Binding-site contacts:
Ligand atom CBE contacts residue ILE95 of chain 1.B at 3.4 Å (hydrophobic).
Ligand atom NBA contacts residue CYS98 of chain 1.B at 3.0 Å (h-bond).
Ligand atom NAX contacts residue ALA48 of chain 1.B at 3.3 Å.
Ligand atom CBO contacts residue PHE161 of chain 1.B at 3.6 Å (hydrophobic).
Ligand atom OAC contacts residue ALA159 of chain 1.B at 3.3 Å.
Ligand atom CBG contacts residue GLU66 of chain 1.B at 3.4 Å.
Ligand atom CAQ contacts residue GLY101 of chain 1.B at 3.7 Å.
Ligand atom CAU contacts residue ASP160 of chain 1.B at 3.4 Å.
Ligand atom CBD contacts residue ASP160 of chain 1.B at 3.1 Å.
Ligand atom OAC contacts residue VAL79 of chain 1.B at 3.5 Å.
Ligand atom CAM contacts residue ILE95 of chain 1.B at 3.5 Å (hydrophobic).
Ligand atom CBI contacts residue LEU70 of chain 1.B at 3.6 Å (hydrophobic).
Ligand atom CBN contacts residue PHE161 of chain 1.B at 3.3 Å (hydrophobic).
Ligand atom CBF contacts residue CYS98 of chain 1.B at 3.6 Å (hydrophobic).
Ligand atom CAQ contacts residue CYS98 of chain 1.B at 3.3 Å (hydrophobic).
Ligand atom NAZ contacts residue ASP160 of chain 1.B at 3.5 Å (salt-bridge).
Ligand atom CAI contacts residue PHE161 of chain 1.B at 3.6 Å (hydrophobic).
Ligand atom NAV contacts residue PHE161 of chain 1.B at 3.3 Å.
Ligand atom CBF contacts residue PHE97 of chain 1.B at 3.6 Å (hydrophobic).
Ligand atom NBB contacts residue PHE161 of chain 1.B at 3.6 Å.
Ligand atom CAB contacts residue LYS50 of chain 1.B at 3.6 Å.
Ligand atom CAQ contacts residue PHE97 of chain 1.B at 3.6 Å (hydrophobic).
Ligand atom CAJ contacts residue LEU149 of chain 1.B at 3.5 Å (hydrophobic).
Ligand atom CAJ contacts residue GLU96 of chain 1.B at 3.5 Å.
Ligand atom CBM contacts residue ALA48 of chain 1.B at 3.6 Å (hydrophobic).
Ligand atom NAX contacts residue LEU149 of chain 1.B at 3.6 Å.
Ligand atom CAK contacts residue GLU66 of chain 1.B at 3.4 Å.
Ligand atom CBI contacts residue ASP160 of chain 1.B at 3.5 Å.
Ligand atom CAL contacts residue LYS166 of chain 1.B at 3.5 Å.
Ligand atom NBA contacts residue PHE97 of chain 1.B at 3.4 Å.
Ligand atom NAZ contacts residue GLU66 of chain 1.B at 2.9 Å (salt-bridge).
Ligand atom CAO contacts residue GLU66 of chain 1.B at 3.2 Å.
Ligand atom CBL contacts residue ILE95 of chain 1.B at 3.6 Å (hydrophobic).
Ligand atom FAD contacts residue ILE78 of chain 1.B at 3.5 Å.
Ligand atom CAJ contacts residue ALA48 of chain 1.B at 3.6 Å (hydrophobic).
Ligand atom OAC contacts residue ASP160 of chain 1.B at 2.9 Å (salt-bridge).
Ligand atom CAB contacts residue ALA48 of chain 1.B at 3.2 Å (hydrophobic).
Ligand atom NAW contacts residue CYS98 of chain 1.B at 3.1 Å (h-bond).
Ligand atom FAF contacts residue LEU158 of chain 1.B at 3.5 Å.
Ligand atom CAO contacts residue ILE95 of chain 1.B at 3.6 Å (hydrophobic).

Sequence of chain 1.B:
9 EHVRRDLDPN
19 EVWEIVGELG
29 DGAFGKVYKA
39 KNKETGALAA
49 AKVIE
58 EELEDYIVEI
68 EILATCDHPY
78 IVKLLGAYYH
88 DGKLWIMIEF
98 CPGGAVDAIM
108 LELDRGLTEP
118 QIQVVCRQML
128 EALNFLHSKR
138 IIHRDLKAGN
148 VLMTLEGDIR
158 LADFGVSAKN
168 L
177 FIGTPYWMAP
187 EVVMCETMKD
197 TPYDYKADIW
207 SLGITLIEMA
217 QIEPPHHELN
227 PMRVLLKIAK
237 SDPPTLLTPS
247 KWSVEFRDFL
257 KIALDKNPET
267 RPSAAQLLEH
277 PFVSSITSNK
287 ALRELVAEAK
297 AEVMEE

The protein below binds the small molecule below.
Small molecule (SMILES): COc1ccc(Nc2ncnc(-c3cccnc3Nc3cc(NC(=O)c4cccc(C(F)(F)F)c4)ccc3C)n2)cc1